Binding-site contacts:
Ligand atom C3 contacts residue ASN801 of chain 1.C at 3.8 Å.
Ligand atom C5 contacts residue SER803 of chain 1.C at 4.2 Å.
Ligand atom C1 contacts residue SER803 of chain 1.C at 3.4 Å.
Ligand atom C7 contacts residue ASN801 of chain 1.C at 3.3 Å.
Ligand atom O5 contacts residue SER803 of chain 1.C at 4.0 Å.
Ligand atom N2 contacts residue ASN801 of chain 1.C at 2.9 Å (h-bond).
Ligand atom C1 contacts residue ASN801 of chain 1.C at 1.4 Å.
Ligand atom C2 contacts residue SER803 of chain 1.C at 4.5 Å.
Ligand atom O6 contacts residue GLN804 of chain 1.C at 2.5 Å (h-bond).
Ligand atom C4 contacts residue ASN801 of chain 1.C at 4.2 Å.
Ligand atom O7 contacts residue ASN801 of chain 1.C at 3.3 Å (h-bond).
Ligand atom C5 contacts residue GLN804 of chain 1.C at 3.5 Å.
Ligand atom O5 contacts residue GLN804 of chain 1.C at 3.8 Å.
Ligand atom O5 contacts residue ASN801 of chain 1.C at 2.4 Å (h-bond).
Ligand atom C6 contacts residue GLN804 of chain 1.C at 3.3 Å.
Ligand atom C2 contacts residue ASN801 of chain 1.C at 2.5 Å.
Ligand atom C8 contacts residue ASN801 of chain 1.C at 4.4 Å.
Ligand atom C5 contacts residue ASN801 of chain 1.C at 3.7 Å.

This protein binds this small molecule.
Small molecule (SMILES): CC(=O)N[C@H]1[C@H](O[C@H]2[C@H](O)[C@@H](NC(C)=O)CO[C@@H]2CO)O[C@H](CO)[C@@H](O)[C@@H]1O

Sequence of chain 1.C:
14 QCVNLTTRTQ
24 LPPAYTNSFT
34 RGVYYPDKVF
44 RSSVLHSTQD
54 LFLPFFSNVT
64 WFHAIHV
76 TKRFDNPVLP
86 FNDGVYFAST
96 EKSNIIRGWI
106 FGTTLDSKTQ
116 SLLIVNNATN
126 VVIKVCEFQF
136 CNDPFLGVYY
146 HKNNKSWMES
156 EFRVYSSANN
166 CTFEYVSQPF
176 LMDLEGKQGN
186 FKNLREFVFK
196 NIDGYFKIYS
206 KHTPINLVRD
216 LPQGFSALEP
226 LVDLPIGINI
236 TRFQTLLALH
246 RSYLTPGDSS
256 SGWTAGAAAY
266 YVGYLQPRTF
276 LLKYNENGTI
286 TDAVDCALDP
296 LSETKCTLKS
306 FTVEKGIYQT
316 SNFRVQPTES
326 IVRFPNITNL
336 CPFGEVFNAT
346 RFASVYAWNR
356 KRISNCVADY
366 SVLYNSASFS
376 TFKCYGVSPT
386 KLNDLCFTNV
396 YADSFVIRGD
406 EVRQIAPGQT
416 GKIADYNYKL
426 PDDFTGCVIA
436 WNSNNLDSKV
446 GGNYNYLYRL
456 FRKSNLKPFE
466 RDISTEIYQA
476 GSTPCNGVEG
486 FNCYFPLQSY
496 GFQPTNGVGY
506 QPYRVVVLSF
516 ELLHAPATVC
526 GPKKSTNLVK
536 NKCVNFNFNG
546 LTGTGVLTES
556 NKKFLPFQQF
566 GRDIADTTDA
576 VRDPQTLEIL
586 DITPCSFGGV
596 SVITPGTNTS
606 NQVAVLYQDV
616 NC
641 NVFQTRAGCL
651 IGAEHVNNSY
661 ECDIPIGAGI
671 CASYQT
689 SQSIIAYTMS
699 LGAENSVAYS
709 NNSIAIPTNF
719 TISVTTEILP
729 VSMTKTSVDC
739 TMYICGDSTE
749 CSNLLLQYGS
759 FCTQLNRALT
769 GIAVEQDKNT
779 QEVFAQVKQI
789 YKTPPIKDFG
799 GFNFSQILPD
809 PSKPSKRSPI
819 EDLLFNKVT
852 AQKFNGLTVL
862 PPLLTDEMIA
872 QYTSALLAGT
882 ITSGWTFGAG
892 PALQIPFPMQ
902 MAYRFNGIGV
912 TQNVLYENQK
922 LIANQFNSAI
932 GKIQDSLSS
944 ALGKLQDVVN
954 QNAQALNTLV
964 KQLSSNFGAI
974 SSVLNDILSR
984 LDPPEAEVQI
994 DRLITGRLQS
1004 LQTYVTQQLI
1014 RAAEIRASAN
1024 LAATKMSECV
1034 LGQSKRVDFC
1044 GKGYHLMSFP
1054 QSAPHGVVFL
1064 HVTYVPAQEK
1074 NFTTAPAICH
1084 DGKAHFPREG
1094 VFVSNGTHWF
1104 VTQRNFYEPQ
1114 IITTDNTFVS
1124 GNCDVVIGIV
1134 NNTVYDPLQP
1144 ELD